A protein and the small-molecule ligand that binds it are described below.
Small molecule (SMILES): CC(=O)N[C@@H]1[C@@H](O)[C@H](O)[C@@H](CO)O[C@H]1O

Sequence of chain 1.C:
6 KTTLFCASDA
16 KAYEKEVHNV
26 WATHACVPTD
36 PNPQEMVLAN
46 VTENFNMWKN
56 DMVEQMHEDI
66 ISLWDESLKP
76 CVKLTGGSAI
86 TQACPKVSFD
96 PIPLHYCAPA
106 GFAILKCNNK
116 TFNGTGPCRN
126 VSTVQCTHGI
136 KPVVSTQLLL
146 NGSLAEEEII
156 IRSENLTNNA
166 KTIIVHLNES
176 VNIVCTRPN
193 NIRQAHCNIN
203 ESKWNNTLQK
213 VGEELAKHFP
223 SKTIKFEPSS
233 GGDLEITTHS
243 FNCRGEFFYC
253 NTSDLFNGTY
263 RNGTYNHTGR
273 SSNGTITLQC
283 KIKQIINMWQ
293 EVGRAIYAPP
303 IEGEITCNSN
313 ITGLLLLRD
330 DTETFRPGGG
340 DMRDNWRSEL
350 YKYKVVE

Binding-site contacts:
Ligand atom O6 contacts residue GLY271 of chain 1.C at 3.9 Å.
Ligand atom C4 contacts residue ASN259 of chain 1.C at 4.2 Å.
Ligand atom C7 contacts residue PRO230 of chain 1.C at 3.8 Å (hydrophobic).
Ligand atom O7 contacts residue PRO230 of chain 1.C at 3.6 Å.
Ligand atom O5 contacts residue SER255 of chain 1.C at 4.2 Å.
Ligand atom O5 contacts residue ASN259 of chain 1.C at 2.4 Å (h-bond).
Ligand atom C5 contacts residue THR270 of chain 1.C at 4.2 Å.
Ligand atom O6 contacts residue ARG272 of chain 1.C at 3.0 Å (salt-bridge).
Ligand atom O5 contacts residue ARG272 of chain 1.C at 4.3 Å.
Ligand atom C1 contacts residue GLY271 of chain 1.C at 4.0 Å.
Ligand atom N2 contacts residue ASN259 of chain 1.C at 2.9 Å (h-bond).
Ligand atom C6 contacts residue ARG272 of chain 1.C at 4.4 Å.
Ligand atom C3 contacts residue ASN259 of chain 1.C at 3.8 Å.
Ligand atom O6 contacts residue THR270 of chain 1.C at 4.3 Å.
Ligand atom C1 contacts residue ASN259 of chain 1.C at 1.4 Å.
Ligand atom C5 contacts residue ASN259 of chain 1.C at 3.7 Å.
Ligand atom C2 contacts residue SER255 of chain 1.C at 4.2 Å.
Ligand atom C1 contacts residue SER255 of chain 1.C at 4.0 Å.
Ligand atom C8 contacts residue GLU229 of chain 1.C at 3.1 Å.
Ligand atom C7 contacts residue ASN259 of chain 1.C at 3.8 Å.
Ligand atom O5 contacts residue ASP256 of chain 1.C at 3.5 Å (salt-bridge).
Ligand atom O5 contacts residue GLY271 of chain 1.C at 3.7 Å.
Ligand atom O5 contacts residue THR270 of chain 1.C at 3.6 Å.
Ligand atom O6 contacts residue ASP256 of chain 1.C at 2.8 Å (salt-bridge).
Ligand atom C1 contacts residue THR270 of chain 1.C at 3.6 Å.
Ligand atom C6 contacts residue ASP256 of chain 1.C at 3.8 Å.
Ligand atom C8 contacts residue PRO230 of chain 1.C at 3.8 Å (hydrophobic).
Ligand atom O7 contacts residue ASN259 of chain 1.C at 4.5 Å.
Ligand atom C2 contacts residue ASN259 of chain 1.C at 2.4 Å.
Ligand atom C8 contacts residue ASN259 of chain 1.C at 4.0 Å.
Ligand atom C5 contacts residue ASP256 of chain 1.C at 4.3 Å.